This small molecule binds to this protein.
Small molecule (SMILES): Nc1ncnc2c1ncn2[C@@H]1O[C@H](COP(=O)(O)OP(=O)(O)OP(O)(O)=S)[C@@H](O)[C@H]1O

Sequence of chain 1.C:
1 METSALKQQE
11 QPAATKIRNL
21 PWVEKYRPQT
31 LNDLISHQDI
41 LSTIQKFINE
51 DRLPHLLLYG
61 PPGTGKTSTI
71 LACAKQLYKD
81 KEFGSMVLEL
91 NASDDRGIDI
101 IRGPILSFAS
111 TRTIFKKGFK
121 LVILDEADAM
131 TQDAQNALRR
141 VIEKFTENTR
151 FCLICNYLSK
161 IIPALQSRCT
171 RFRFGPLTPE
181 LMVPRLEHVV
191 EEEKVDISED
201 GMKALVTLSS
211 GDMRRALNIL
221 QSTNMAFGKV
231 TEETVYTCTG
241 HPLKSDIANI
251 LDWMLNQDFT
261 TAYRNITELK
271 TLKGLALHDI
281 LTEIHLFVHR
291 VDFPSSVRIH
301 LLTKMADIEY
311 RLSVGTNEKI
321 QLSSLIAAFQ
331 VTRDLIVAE

Binding-site contacts:
Ligand atom O3A contacts residue ARG230 of chain 1.B at 2.8 Å (salt-bridge).
Ligand atom C4 contacts residue MET229 of chain 1.B at 3.5 Å (hydrophobic).
Ligand atom O2' contacts residue VAL39 of chain 1.B at 3.1 Å (h-bond).
Ligand atom C3' contacts residue THR84 of chain 1.B at 3.5 Å.
Ligand atom O2G contacts residue ARG230 of chain 1.B at 2.6 Å (salt-bridge).
Ligand atom PG contacts residue LYS82 of chain 1.B at 3.4 Å.
Ligand atom N7 contacts residue GLY81 of chain 1.B at 3.2 Å (h-bond).
Ligand atom O2A contacts residue THR84 of chain 1.B at 3.3 Å (h-bond).
Ligand atom PG contacts residue ARG230 of chain 1.B at 3.3 Å.
Ligand atom O1B contacts residue THR83 of chain 1.B at 2.6 Å (h-bond).
Ligand atom O1A contacts residue ARG230 of chain 1.B at 2.9 Å (salt-bridge).
Ligand atom N6 contacts residue VAL51 of chain 1.B at 2.5 Å (h-bond).
Ligand atom O3G contacts residue ARG139 of chain 1.C at 2.3 Å (salt-bridge).
Ligand atom S1G contacts residue ARG139 of chain 1.C at 3.3 Å (salt-bridge).
Ligand atom S1G contacts residue LYS82 of chain 1.B at 3.1 Å (salt-bridge).
Ligand atom N9 contacts residue MET229 of chain 1.B at 3.4 Å.
Ligand atom PA contacts residue ARG230 of chain 1.B at 3.3 Å.
Ligand atom O2B contacts residue LYS82 of chain 1.B at 2.5 Å (salt-bridge).
Ligand atom PB contacts residue LYS82 of chain 1.B at 3.4 Å.
Ligand atom N7 contacts residue THR80 of chain 1.B at 3.2 Å.
Ligand atom O2A contacts residue LYS82 of chain 1.B at 3.4 Å (salt-bridge).
Ligand atom O2A contacts residue GLY81 of chain 1.B at 3.3 Å.
Ligand atom O2A contacts residue THR83 of chain 1.B at 3.4 Å (h-bond).
Ligand atom S1G contacts residue ASN172 of chain 1.B at 3.2 Å (h-bond).
Ligand atom O3B contacts residue LYS82 of chain 1.B at 2.5 Å (salt-bridge).
Ligand atom N7 contacts residue GLY79 of chain 1.B at 3.2 Å (h-bond).
Ligand atom N1 contacts residue VAL51 of chain 1.B at 3.2 Å (h-bond).
Ligand atom O3B contacts residue GLY79 of chain 1.B at 3.1 Å (h-bond).
Ligand atom O3G contacts residue ARG230 of chain 1.B at 2.8 Å (salt-bridge).
Ligand atom C8 contacts residue GLY79 of chain 1.B at 3.1 Å.
Ligand atom O3' contacts residue VAL39 of chain 1.B at 3.2 Å (h-bond).
Ligand atom N6 contacts residue THR80 of chain 1.B at 3.3 Å (h-bond).
Ligand atom O1B contacts residue MG1 of chain 1.K at 2.8 Å.
Ligand atom C2 contacts residue ARG201 of chain 1.B at 3.2 Å.
Ligand atom PG contacts residue ARG139 of chain 1.C at 3.4 Å.
Ligand atom O3' contacts residue ARG43 of chain 1.B at 3.4 Å.
Ligand atom N6 contacts residue ILE50 of chain 1.B at 3.4 Å.
Ligand atom O2B contacts residue GLY81 of chain 1.B at 2.8 Å (h-bond).
Ligand atom O3G contacts residue MG1 of chain 1.K at 2.4 Å.
Ligand atom N3 contacts residue ARG201 of chain 1.B at 3.5 Å (salt-bridge).

Sequence of chain 1.B:
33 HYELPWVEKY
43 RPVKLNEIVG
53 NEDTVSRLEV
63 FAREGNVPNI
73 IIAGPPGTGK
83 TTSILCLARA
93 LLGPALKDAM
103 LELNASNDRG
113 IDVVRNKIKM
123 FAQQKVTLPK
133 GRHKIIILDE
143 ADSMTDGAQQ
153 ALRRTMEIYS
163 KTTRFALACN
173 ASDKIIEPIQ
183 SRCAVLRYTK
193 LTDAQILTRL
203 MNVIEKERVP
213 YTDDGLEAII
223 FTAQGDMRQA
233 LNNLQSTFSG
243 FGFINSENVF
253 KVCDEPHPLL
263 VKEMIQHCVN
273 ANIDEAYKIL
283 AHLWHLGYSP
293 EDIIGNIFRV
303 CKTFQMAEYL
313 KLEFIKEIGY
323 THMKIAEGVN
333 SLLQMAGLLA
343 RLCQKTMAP